Binding-site contacts:
Ligand atom O24 contacts residue VAL177 of chain 1.A at 3.1 Å.
Ligand atom C6 contacts residue CYS165 of chain 1.A at 4.0 Å (hydrophobic).
Ligand atom C25 contacts residue VAL111 of chain 1.A at 3.9 Å (hydrophobic).
Ligand atom C11 contacts residue TRP163 of chain 1.A at 3.9 Å (hydrophobic).
Ligand atom C5 contacts residue CYS165 of chain 1.A at 3.5 Å (hydrophobic).
Ligand atom C6 contacts residue TYR24 of chain 1.A at 3.3 Å (hydrophobic).
Ligand atom O24 contacts residue HIS182 of chain 1.A at 3.7 Å.
Ligand atom C21 contacts residue VAL111 of chain 1.A at 3.8 Å (hydrophobic).
Ligand atom C14 contacts residue VAL177 of chain 1.A at 3.7 Å (hydrophobic).
Ligand atom C2 contacts residue ARG151 of chain 1.A at 3.9 Å.
Ligand atom C15 contacts residue LEU107 of chain 1.A at 3.8 Å (hydrophobic).
Ligand atom O9 contacts residue ARG151 of chain 1.A at 4.0 Å.
Ligand atom O9 contacts residue TYR24 of chain 1.A at 2.7 Å (h-bond).
Ligand atom C6 contacts residue TYR28 of chain 1.A at 3.8 Å (hydrophobic).
Ligand atom C10 contacts residue SER152 of chain 1.A at 3.5 Å.
Ligand atom C7 contacts residue TRP163 of chain 1.A at 3.9 Å (hydrophobic).
Ligand atom C27 contacts residue ALA108 of chain 1.A at 3.9 Å (hydrophobic).
Ligand atom C19 contacts residue ILE148 of chain 1.A at 3.9 Å (hydrophobic).
Ligand atom C22 contacts residue LEU186 of chain 1.A at 3.9 Å (hydrophobic).
Ligand atom C29 contacts residue VAL111 of chain 1.A at 3.8 Å (hydrophobic).
Ligand atom C23 contacts residue HIS272 of chain 1.A at 3.9 Å.
Ligand atom C8 contacts residue ILE148 of chain 1.A at 3.9 Å (hydrophobic).
Ligand atom C3 contacts residue SER152 of chain 1.A at 3.8 Å.
Ligand atom C16 contacts residue TRP163 of chain 1.A at 3.5 Å (hydrophobic).
Ligand atom C4 contacts residue SER152 of chain 1.A at 3.7 Å.
Ligand atom C2 contacts residue SER152 of chain 1.A at 3.8 Å.
Ligand atom C8 contacts residue SER114 of chain 1.A at 3.9 Å.
Ligand atom C1 contacts residue TYR24 of chain 1.A at 3.8 Å (hydrophobic).
Ligand atom C8 contacts residue LEU110 of chain 1.A at 3.8 Å (hydrophobic).
Ligand atom C6 contacts residue SER155 of chain 1.A at 3.6 Å.
Ligand atom C25 contacts residue HIS182 of chain 1.A at 3.5 Å.
Ligand atom O9 contacts residue SER155 of chain 1.A at 2.9 Å (h-bond).
Ligand atom C23 contacts residue HIS182 of chain 1.A at 3.6 Å.
Ligand atom O9 contacts residue SER152 of chain 1.A at 3.4 Å.
Ligand atom C27 contacts residue LEU107 of chain 1.A at 3.8 Å (hydrophobic).
Ligand atom C27 contacts residue LEU104 of chain 1.A at 3.7 Å (hydrophobic).
Ligand atom C28 contacts residue VAL111 of chain 1.A at 3.8 Å (hydrophobic).
Ligand atom C26 contacts residue VAL111 of chain 1.A at 3.8 Å (hydrophobic).
Ligand atom C7 contacts residue SER152 of chain 1.A at 3.7 Å.
Ligand atom C5 contacts residue SER155 of chain 1.A at 3.5 Å.

The small molecule below binds the protein below.
Small molecule (SMILES): C=C1CC[C@H](O)C/C1=C/C=C1\CCC[C@@]2(C)[C@H]1CC[C@@H]2[C@@](C)(O)CCC=C(C)C

Sequence of chain 1.A:
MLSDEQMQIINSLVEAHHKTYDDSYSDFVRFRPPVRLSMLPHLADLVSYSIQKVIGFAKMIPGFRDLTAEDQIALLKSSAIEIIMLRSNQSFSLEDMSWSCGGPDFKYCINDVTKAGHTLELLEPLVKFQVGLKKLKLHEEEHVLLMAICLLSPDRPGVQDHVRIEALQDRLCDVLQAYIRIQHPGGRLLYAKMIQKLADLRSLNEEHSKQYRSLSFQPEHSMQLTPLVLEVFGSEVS